This small molecule binds to this protein.
Small molecule (SMILES): CNCC#Cc1cc(C)cc(N)n1

Sequence of chain 2.A:
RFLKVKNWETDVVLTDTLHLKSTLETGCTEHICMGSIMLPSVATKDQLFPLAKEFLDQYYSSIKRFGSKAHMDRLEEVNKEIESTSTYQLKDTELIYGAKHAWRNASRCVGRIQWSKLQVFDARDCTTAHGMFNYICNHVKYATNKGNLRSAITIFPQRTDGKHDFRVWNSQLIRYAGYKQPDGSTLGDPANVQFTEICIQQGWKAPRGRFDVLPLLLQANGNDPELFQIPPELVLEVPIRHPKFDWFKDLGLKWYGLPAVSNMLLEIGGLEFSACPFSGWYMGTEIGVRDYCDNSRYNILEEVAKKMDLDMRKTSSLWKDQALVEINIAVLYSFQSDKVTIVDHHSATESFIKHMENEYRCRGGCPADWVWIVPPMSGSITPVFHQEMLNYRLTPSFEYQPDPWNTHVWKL

Binding-site contacts:
Ligand atom N01 contacts residue GLU296 of chain 2.A at 2.6 Å (salt-bridge).
Ligand atom C02 contacts residue GLU296 of chain 2.A at 3.5 Å.
Ligand atom C05 contacts residue VAL271 of chain 2.A at 3.9 Å (hydrophobic).
Ligand atom C03 contacts residue GLY290 of chain 2.A at 4.2 Å.
Ligand atom C07 contacts residue PRO269 of chain 2.A at 4.0 Å (hydrophobic).
Ligand atom C04 contacts residue GLY290 of chain 2.A at 4.2 Å.
Ligand atom N11 contacts residue VAL271 of chain 2.A at 4.0 Å.
Ligand atom C06 contacts residue PRO269 of chain 2.A at 4.1 Å (hydrophobic).
Ligand atom C07 contacts residue PHE288 of chain 2.A at 3.8 Å (hydrophobic).
Ligand atom C08 contacts residue HEM1 of chain 2.B at 3.9 Å.
Ligand atom C02 contacts residue HEM1 of chain 2.B at 3.6 Å.
Ligand atom C03 contacts residue TRP291 of chain 2.A at 3.9 Å (hydrophobic).
Ligand atom C08 contacts residue VAL271 of chain 2.A at 3.8 Å (hydrophobic).
Ligand atom C08 contacts residue GLU296 of chain 2.A at 3.5 Å.
Ligand atom C10 contacts residue GLN182 of chain 2.A at 3.8 Å.
Ligand atom C06 contacts residue GLU296 of chain 2.A at 3.5 Å.
Ligand atom N11 contacts residue HEM1 of chain 2.B at 3.0 Å (h-bond).
Ligand atom C07 contacts residue SER289 of chain 2.A at 3.8 Å.
Ligand atom C03 contacts residue PRO269 of chain 2.A at 3.9 Å (hydrophobic).
Ligand atom C09 contacts residue GLU296 of chain 2.A at 3.9 Å.
Ligand atom N01 contacts residue PRO269 of chain 2.A at 3.9 Å.
Ligand atom N02 contacts residue TRP291 of chain 2.A at 2.7 Å (h-bond).
Ligand atom C02 contacts residue TRP291 of chain 2.A at 3.7 Å (hydrophobic).
Ligand atom C10 contacts residue VAL271 of chain 2.A at 3.9 Å (hydrophobic).
Ligand atom C04 contacts residue PRO269 of chain 2.A at 4.1 Å (hydrophobic).
Ligand atom C07 contacts residue HEM1 of chain 2.B at 3.4 Å.
Ligand atom C02 contacts residue PRO269 of chain 2.A at 3.9 Å (hydrophobic).
Ligand atom C10 contacts residue HEM1 of chain 2.B at 3.4 Å.
Ligand atom N02 contacts residue HEM1 of chain 2.B at 3.3 Å.
Ligand atom C07 contacts residue GLY290 of chain 2.A at 3.4 Å.
Ligand atom C09 contacts residue HEM1 of chain 2.B at 3.8 Å.
Ligand atom C09 contacts residue VAL271 of chain 2.A at 3.6 Å (hydrophobic).
Ligand atom C12 contacts residue HEM1 of chain 2.B at 3.1 Å.
Ligand atom N02 contacts residue GLU296 of chain 2.A at 2.7 Å (salt-bridge).
Ligand atom N01 contacts residue HEM1 of chain 2.B at 4.0 Å.
Ligand atom N02 contacts residue TYR292 of chain 2.A at 3.7 Å.
Ligand atom C03 contacts residue HEM1 of chain 2.B at 3.2 Å.
Ligand atom N02 contacts residue MET293 of chain 2.A at 3.9 Å.
Ligand atom C04 contacts residue HEM1 of chain 2.B at 3.8 Å.
Ligand atom N02 contacts residue PRO269 of chain 2.A at 4.1 Å.